Binding-site contacts:
Ligand atom C8 contacts residue PHE330 of chain 1.A at 4.0 Å (hydrophobic).
Ligand atom C6 contacts residue LEU176 of chain 1.A at 3.6 Å (hydrophobic).
Ligand atom C3 contacts residue VAL60 of chain 1.A at 3.9 Å (hydrophobic).
Ligand atom O contacts residue ASP187 of chain 1.A at 4.0 Å.
Ligand atom C4 contacts residue VAL60 of chain 1.A at 4.0 Å (hydrophobic).
Ligand atom C contacts residue THR186 of chain 1.A at 4.0 Å.
Ligand atom C6 contacts residue ALA73 of chain 1.A at 3.4 Å (hydrophobic).
Ligand atom N1 contacts residue TYR125 of chain 1.A at 3.4 Å.
Ligand atom N contacts residue GLU124 of chain 1.A at 3.3 Å (salt-bridge).
Ligand atom C1 contacts residue THR186 of chain 1.A at 3.9 Å.
Ligand atom N2 contacts residue GLU173 of chain 1.A at 3.5 Å (salt-bridge).
Ligand atom N1 contacts residue ALA73 of chain 1.A at 3.6 Å.
Ligand atom C1 contacts residue MET123 of chain 1.A at 3.8 Å (hydrophobic).
Ligand atom C9 contacts residue LEU52 of chain 1.A at 3.4 Å (hydrophobic).
Ligand atom N contacts residue MET123 of chain 1.A at 3.6 Å.
Ligand atom N2 contacts residue GLU130 of chain 1.A at 2.9 Å (salt-bridge).
Ligand atom C11 contacts residue GLU130 of chain 1.A at 3.7 Å.
Ligand atom C2 contacts residue VAL60 of chain 1.A at 4.0 Å (hydrophobic).
Ligand atom C6 contacts residue GLU124 of chain 1.A at 3.9 Å.
Ligand atom N1 contacts residue LEU176 of chain 1.A at 4.1 Å.
Ligand atom C9 contacts residue GLY53 of chain 1.A at 3.8 Å.
Ligand atom C5 contacts residue ALA73 of chain 1.A at 3.7 Å (hydrophobic).
Ligand atom C16 contacts residue GLU130 of chain 1.A at 3.7 Å.
Ligand atom C6 contacts residue VAL126 of chain 1.A at 3.9 Å (hydrophobic).
Ligand atom C contacts residue LEU176 of chain 1.A at 3.9 Å (hydrophobic).
Ligand atom C16 contacts residue ASN174 of chain 1.A at 3.3 Å.
Ligand atom C5 contacts residue LEU176 of chain 1.A at 3.5 Å (hydrophobic).
Ligand atom N1 contacts residue VAL126 of chain 1.A at 2.8 Å (h-bond).
Ligand atom C13 contacts residue GLU130 of chain 1.A at 3.6 Å.
Ligand atom N1 contacts residue GLU124 of chain 1.A at 3.6 Å.
Ligand atom N contacts residue THR186 of chain 1.A at 3.9 Å.
Ligand atom C10 contacts residue GLU130 of chain 1.A at 3.8 Å.
Ligand atom N contacts residue ALA73 of chain 1.A at 3.8 Å.
Ligand atom C contacts residue ALA73 of chain 1.A at 3.9 Å (hydrophobic).
Ligand atom C8 contacts residue VAL60 of chain 1.A at 4.0 Å (hydrophobic).
Ligand atom N contacts residue VAL107 of chain 1.A at 3.9 Å.
Ligand atom C7 contacts residue VAL60 of chain 1.A at 4.0 Å (hydrophobic).
Ligand atom C4 contacts residue LEU176 of chain 1.A at 3.8 Å (hydrophobic).
Ligand atom C16 contacts residue GLU173 of chain 1.A at 3.5 Å.
Ligand atom C16 contacts residue ASP187 of chain 1.A at 4.0 Å.

Sequence of chain 1.A:
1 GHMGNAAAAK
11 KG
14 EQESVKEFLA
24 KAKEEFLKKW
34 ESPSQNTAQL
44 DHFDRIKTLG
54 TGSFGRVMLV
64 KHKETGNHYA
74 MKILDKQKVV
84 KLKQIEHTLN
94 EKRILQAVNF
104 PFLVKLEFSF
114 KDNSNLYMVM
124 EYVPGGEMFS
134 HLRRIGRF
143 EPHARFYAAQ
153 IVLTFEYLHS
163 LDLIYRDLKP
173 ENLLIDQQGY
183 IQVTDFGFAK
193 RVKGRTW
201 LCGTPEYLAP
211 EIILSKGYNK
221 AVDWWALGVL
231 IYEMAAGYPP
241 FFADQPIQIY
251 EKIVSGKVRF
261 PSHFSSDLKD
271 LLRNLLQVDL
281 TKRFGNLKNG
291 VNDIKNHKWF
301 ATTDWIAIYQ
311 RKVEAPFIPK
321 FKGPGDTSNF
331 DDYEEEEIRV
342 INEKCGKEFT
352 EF

This small molecule binds to this protein.
Small molecule (SMILES): N#Cc1cc(-c2cccc([C@@H]3COCCN3)c2)ccc1N